Sequence of chain 1.A:
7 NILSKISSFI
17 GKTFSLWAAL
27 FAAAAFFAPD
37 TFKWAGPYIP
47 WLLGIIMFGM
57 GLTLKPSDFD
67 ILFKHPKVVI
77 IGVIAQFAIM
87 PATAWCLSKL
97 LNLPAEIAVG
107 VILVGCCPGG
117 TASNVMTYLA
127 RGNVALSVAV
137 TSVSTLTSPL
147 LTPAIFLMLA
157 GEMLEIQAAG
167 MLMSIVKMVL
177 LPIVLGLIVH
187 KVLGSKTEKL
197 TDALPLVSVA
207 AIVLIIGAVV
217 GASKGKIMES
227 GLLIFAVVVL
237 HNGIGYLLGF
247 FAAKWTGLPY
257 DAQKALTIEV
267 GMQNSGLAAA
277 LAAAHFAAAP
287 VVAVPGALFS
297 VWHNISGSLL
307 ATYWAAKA

Binding-site contacts:
Ligand atom C19 contacts residue VAL205 of chain 1.A at 3.5 Å (hydrophobic).
Ligand atom C16 contacts residue MET122 of chain 1.A at 3.9 Å (hydrophobic).
Ligand atom C24 contacts residue LYS18 of chain 1.A at 3.8 Å.
Ligand atom O7 contacts residue ASN300 of chain 1.A at 3.1 Å (h-bond).
Ligand atom O24 contacts residue LEU125 of chain 1.A at 3.9 Å.
Ligand atom O12 contacts residue VAL121 of chain 1.A at 3.8 Å.
Ligand atom C1 contacts residue SER204 of chain 1.A at 3.6 Å.
Ligand atom O7 contacts residue ALA118 of chain 1.A at 3.3 Å.
Ligand atom C25 contacts residue LEU125 of chain 1.A at 3.5 Å (hydrophobic).
Ligand atom O3 contacts residue ILE52 of chain 1.A at 3.6 Å.
Ligand atom O12 contacts residue ALA118 of chain 1.A at 3.9 Å.
Ligand atom C15 contacts residue ASN300 of chain 1.A at 3.2 Å.
Ligand atom C6 contacts residue ILE208 of chain 1.A at 3.7 Å (hydrophobic).
Ligand atom C7 contacts residue ASN300 of chain 1.A at 3.8 Å.
Ligand atom C26 contacts residue LDA1 of chain 1.M at 3.9 Å.
Ligand atom C25 contacts residue LDA1 of chain 1.M at 3.9 Å.
Ligand atom O2S contacts residue LDA1 of chain 1.M at 3.3 Å.
Ligand atom C23 contacts residue LYS18 of chain 1.A at 3.8 Å.
Ligand atom C22 contacts residue VAL121 of chain 1.A at 3.6 Å (hydrophobic).
Ligand atom C26 contacts residue LYS18 of chain 1.A at 3.5 Å.
Ligand atom O3S contacts residue LEU125 of chain 1.A at 3.4 Å.
Ligand atom C23 contacts residue GLY17 of chain 1.A at 3.6 Å.
Ligand atom C6 contacts residue PHE20 of chain 1.A at 3.4 Å (hydrophobic).
Ligand atom O24 contacts residue VAL121 of chain 1.A at 3.6 Å.
Ligand atom C19 contacts residue ILE208 of chain 1.A at 3.8 Å (hydrophobic).
Ligand atom C19 contacts residue SER204 of chain 1.A at 3.6 Å.
Ligand atom C16 contacts residue ASN300 of chain 1.A at 3.9 Å.
Ligand atom C16 contacts residue GLY17 of chain 1.A at 3.9 Å.
Ligand atom C15 contacts residue PHE20 of chain 1.A at 3.6 Å (hydrophobic).
Ligand atom C20 contacts residue GLY17 of chain 1.A at 3.6 Å.
Ligand atom N24 contacts residue LEU125 of chain 1.A at 3.9 Å.
Ligand atom C2 contacts residue ILE52 of chain 1.A at 3.6 Å (hydrophobic).
Ligand atom C3 contacts residue ILE52 of chain 1.A at 3.5 Å (hydrophobic).
Ligand atom C5 contacts residue ILE208 of chain 1.A at 3.8 Å (hydrophobic).
Ligand atom C14 contacts residue ASN300 of chain 1.A at 3.9 Å.
Ligand atom C7 contacts residue PHE20 of chain 1.A at 3.4 Å (hydrophobic).
Ligand atom O1S contacts residue LYS18 of chain 1.A at 3.3 Å (salt-bridge).
Ligand atom C18 contacts residue GLY17 of chain 1.A at 3.7 Å.
Ligand atom C16 contacts residue LDA1 of chain 1.G at 3.6 Å.
Ligand atom N24 contacts residue LYS18 of chain 1.A at 3.5 Å.

A protein and the small-molecule ligand that binds it are described below.
Small molecule (SMILES): C[C@H](CCC(=O)NCCS(=O)(=O)O)[C@H]1CC[C@H]2[C@@H]3[C@H](O)C[C@@H]4C[C@H](O)CC[C@]4(C)[C@H]3C[C@H](O)[C@]12C